Binding-site contacts:
Ligand atom C7 contacts residue ASN381 of chain 1.C at 4.2 Å.
Ligand atom C5 contacts residue ASN381 of chain 1.C at 3.6 Å.
Ligand atom O6 contacts residue THR373 of chain 1.C at 2.8 Å.
Ligand atom C1 contacts residue THR373 of chain 1.C at 3.9 Å.
Ligand atom O7 contacts residue ASP375 of chain 1.C at 3.5 Å (salt-bridge).
Ligand atom N2 contacts residue ASN381 of chain 1.C at 3.0 Å (h-bond).
Ligand atom C4 contacts residue ASN381 of chain 1.C at 4.3 Å.
Ligand atom C1 contacts residue ASN381 of chain 1.C at 1.4 Å.
Ligand atom C8 contacts residue SER378 of chain 1.C at 4.1 Å.
Ligand atom C5 contacts residue THR373 of chain 1.C at 4.3 Å.
Ligand atom N2 contacts residue SER378 of chain 1.C at 4.2 Å.
Ligand atom C2 contacts residue ASN381 of chain 1.C at 2.7 Å.
Ligand atom O7 contacts residue SER378 of chain 1.C at 2.6 Å (h-bond).
Ligand atom O5 contacts residue THR373 of chain 1.C at 3.5 Å (h-bond).
Ligand atom O5 contacts residue ASN381 of chain 1.C at 2.4 Å (h-bond).
Ligand atom C2 contacts residue THR373 of chain 1.C at 4.4 Å.
Ligand atom C6 contacts residue THR373 of chain 1.C at 4.0 Å.
Ligand atom C3 contacts residue ASN381 of chain 1.C at 3.8 Å.
Ligand atom C7 contacts residue SER378 of chain 1.C at 3.4 Å.

This small molecule binds to this protein.
Small molecule (SMILES): CC(=O)N[C@@H]1[C@@H](O)[C@H](O)[C@@H](CO)O[C@H]1O

Sequence of chain 1.C:
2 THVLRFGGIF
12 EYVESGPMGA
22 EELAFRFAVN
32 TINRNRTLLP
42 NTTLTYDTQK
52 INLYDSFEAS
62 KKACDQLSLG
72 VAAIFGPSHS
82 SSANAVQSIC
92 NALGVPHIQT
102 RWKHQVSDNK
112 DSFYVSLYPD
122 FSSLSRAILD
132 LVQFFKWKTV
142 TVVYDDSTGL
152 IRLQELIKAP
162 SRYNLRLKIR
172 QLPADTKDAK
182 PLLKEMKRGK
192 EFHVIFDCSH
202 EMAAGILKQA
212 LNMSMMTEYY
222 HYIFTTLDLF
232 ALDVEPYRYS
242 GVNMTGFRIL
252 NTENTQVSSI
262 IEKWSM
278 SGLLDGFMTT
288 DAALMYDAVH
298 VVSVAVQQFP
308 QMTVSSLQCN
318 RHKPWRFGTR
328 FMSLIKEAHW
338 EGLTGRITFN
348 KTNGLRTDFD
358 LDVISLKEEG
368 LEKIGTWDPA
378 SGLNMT